Sequence of chain 1.E:
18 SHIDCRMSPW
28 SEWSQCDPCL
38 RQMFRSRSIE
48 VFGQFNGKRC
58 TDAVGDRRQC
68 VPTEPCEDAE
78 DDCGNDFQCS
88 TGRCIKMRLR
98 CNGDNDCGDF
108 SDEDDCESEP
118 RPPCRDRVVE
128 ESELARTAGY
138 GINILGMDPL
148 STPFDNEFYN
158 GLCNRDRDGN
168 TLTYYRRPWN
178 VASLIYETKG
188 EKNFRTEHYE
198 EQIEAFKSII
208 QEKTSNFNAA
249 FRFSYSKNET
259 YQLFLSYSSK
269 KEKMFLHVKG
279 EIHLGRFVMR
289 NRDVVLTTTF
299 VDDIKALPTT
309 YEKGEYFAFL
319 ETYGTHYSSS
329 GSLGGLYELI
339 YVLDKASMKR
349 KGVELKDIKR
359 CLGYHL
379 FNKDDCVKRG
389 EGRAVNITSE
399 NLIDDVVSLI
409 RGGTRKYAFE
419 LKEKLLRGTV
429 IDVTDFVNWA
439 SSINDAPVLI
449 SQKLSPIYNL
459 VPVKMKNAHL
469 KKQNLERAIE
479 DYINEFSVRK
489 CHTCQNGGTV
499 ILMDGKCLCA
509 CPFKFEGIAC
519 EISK

Binding-site contacts:
Ligand atom O2 contacts residue TRP27 of chain 1.E at 3.0 Å.
Ligand atom C5 contacts residue ARG42 of chain 1.E at 3.8 Å.
Ligand atom C2 contacts residue TRP27 of chain 1.E at 2.5 Å (hydrophobic).
Ligand atom C4 contacts residue TRP27 of chain 1.E at 4.4 Å (hydrophobic).
Ligand atom O5 contacts residue TRP27 of chain 1.E at 2.5 Å.
Ligand atom C1 contacts residue TRP27 of chain 1.E at 1.5 Å (hydrophobic).
Ligand atom C6 contacts residue ARG42 of chain 1.E at 3.7 Å.
Ligand atom C1 contacts residue ARG42 of chain 1.E at 3.9 Å.
Ligand atom C3 contacts residue TRP27 of chain 1.E at 3.9 Å (hydrophobic).
Ligand atom O5 contacts residue ARG42 of chain 1.E at 3.2 Å (salt-bridge).
Ligand atom C5 contacts residue TRP27 of chain 1.E at 3.8 Å (hydrophobic).
Ligand atom O2 contacts residue PRO26 of chain 1.E at 3.7 Å.

The small molecule below binds the protein below.
Small molecule (SMILES): OC[C@H]1O[C@@H](O)[C@@H](O)[C@@H](O)[C@@H]1O